Sequence of chain 1.B:
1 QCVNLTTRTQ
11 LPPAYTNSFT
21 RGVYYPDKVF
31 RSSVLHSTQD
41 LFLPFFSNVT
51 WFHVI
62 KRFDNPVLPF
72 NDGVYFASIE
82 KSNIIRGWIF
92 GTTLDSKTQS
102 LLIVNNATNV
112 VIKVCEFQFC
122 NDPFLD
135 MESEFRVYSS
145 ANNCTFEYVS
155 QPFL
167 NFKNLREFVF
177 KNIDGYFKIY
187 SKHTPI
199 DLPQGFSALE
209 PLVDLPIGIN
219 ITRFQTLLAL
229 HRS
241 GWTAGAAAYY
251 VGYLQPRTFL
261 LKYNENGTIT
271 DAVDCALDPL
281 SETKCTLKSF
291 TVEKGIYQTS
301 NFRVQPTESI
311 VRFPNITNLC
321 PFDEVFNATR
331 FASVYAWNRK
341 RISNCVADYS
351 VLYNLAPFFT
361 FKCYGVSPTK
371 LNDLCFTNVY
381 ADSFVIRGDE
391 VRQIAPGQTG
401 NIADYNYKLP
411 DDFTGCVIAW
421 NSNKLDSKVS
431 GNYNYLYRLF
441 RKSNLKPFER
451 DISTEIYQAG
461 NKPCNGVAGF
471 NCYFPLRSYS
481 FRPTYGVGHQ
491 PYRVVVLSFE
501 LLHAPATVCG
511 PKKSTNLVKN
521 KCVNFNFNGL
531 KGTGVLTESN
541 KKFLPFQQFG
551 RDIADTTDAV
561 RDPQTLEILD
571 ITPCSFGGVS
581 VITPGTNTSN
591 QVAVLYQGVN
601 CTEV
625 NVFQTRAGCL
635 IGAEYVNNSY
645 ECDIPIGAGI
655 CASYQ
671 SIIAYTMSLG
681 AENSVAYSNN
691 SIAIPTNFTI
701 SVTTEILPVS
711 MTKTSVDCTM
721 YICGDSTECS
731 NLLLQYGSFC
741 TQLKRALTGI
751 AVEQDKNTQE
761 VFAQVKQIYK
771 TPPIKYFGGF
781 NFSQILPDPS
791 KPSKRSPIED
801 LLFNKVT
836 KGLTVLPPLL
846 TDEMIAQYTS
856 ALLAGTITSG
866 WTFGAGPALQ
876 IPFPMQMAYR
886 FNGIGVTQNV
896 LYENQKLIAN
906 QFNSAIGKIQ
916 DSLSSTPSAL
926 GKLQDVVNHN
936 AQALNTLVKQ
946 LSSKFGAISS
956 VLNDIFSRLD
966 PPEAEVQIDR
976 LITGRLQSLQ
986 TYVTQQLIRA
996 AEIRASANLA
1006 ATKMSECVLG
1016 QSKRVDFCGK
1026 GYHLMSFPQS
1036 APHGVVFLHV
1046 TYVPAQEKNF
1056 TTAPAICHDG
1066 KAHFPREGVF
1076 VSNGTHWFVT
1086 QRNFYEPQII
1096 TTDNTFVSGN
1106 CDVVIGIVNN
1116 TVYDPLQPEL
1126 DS

The small molecule below binds the protein below.
Small molecule (SMILES): CC(=O)N[C@H]1[C@H](O[C@H]2[C@H](O)[C@@H](NC(C)=O)CO[C@@H]2CO)O[C@H](CO)[C@@H](O)[C@@H]1O

Binding-site contacts:
Ligand atom C6 contacts residue SER783 of chain 1.B at 3.7 Å.
Ligand atom C5 contacts residue GLN784 of chain 1.B at 4.3 Å.
Ligand atom C3 contacts residue ASN781 of chain 1.B at 3.8 Å.
Ligand atom O7 contacts residue ASN781 of chain 1.B at 3.8 Å.
Ligand atom C1 contacts residue ASN781 of chain 1.B at 1.4 Å.
Ligand atom O5 contacts residue ASN781 of chain 1.B at 2.4 Å (h-bond).
Ligand atom O5 contacts residue SER783 of chain 1.B at 3.4 Å (h-bond).
Ligand atom C5 contacts residue ASN781 of chain 1.B at 3.7 Å.
Ligand atom C4 contacts residue ASN781 of chain 1.B at 4.2 Å.
Ligand atom N2 contacts residue ASN781 of chain 1.B at 2.9 Å (h-bond).
Ligand atom C1 contacts residue SER783 of chain 1.B at 3.8 Å.
Ligand atom C5 contacts residue SER783 of chain 1.B at 3.4 Å.
Ligand atom C6 contacts residue GLN784 of chain 1.B at 3.6 Å.
Ligand atom C2 contacts residue ASN781 of chain 1.B at 2.5 Å.
Ligand atom C7 contacts residue ASN781 of chain 1.B at 3.5 Å.